Sequence of chain 1.E:
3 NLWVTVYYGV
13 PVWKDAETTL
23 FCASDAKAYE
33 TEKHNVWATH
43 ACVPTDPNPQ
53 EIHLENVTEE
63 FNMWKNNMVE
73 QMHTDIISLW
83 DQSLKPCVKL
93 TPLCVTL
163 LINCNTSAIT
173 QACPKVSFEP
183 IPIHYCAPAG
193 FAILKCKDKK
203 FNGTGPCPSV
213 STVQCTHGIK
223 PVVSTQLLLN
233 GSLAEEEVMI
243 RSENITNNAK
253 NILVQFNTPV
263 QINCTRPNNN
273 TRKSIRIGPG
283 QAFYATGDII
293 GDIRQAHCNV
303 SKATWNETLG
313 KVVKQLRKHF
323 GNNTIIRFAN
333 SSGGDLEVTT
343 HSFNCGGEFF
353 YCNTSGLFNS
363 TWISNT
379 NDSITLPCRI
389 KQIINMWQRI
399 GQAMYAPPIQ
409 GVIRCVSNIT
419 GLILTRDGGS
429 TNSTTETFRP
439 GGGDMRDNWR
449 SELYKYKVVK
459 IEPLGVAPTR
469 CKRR

Binding-site contacts:
Ligand atom C4 contacts residue ASN430 of chain 1.E at 4.2 Å.
Ligand atom C3 contacts residue ASN430 of chain 1.E at 3.8 Å.
Ligand atom O5 contacts residue ASN430 of chain 1.E at 2.4 Å (h-bond).
Ligand atom C5 contacts residue ASN430 of chain 1.E at 3.7 Å.
Ligand atom C8 contacts residue ASN430 of chain 1.E at 4.4 Å.
Ligand atom N2 contacts residue ASN430 of chain 1.E at 2.9 Å (h-bond).
Ligand atom C7 contacts residue ASN430 of chain 1.E at 3.3 Å.
Ligand atom C2 contacts residue ASN430 of chain 1.E at 2.5 Å.
Ligand atom C1 contacts residue ASN430 of chain 1.E at 1.4 Å.
Ligand atom O7 contacts residue ASN430 of chain 1.E at 3.2 Å (h-bond).

The small molecule below binds the protein below.
Small molecule (SMILES): CC(=O)N[C@@H]1[C@@H](O)[C@H](O)[C@@H](CO)O[C@H]1O